A protein and the small-molecule ligand that binds it are described below.
Small molecule (SMILES): CN(C(=O)c1c(F)cccc1Cl)c1ccc(-c2cc(C(N)=O)ccc2Cl)cc1OCC(F)(F)F

Binding-site contacts:
Ligand atom F contacts residue ILE138 of chain 1.D at 2.8 Å.
Ligand atom C3 contacts residue HIS61 of chain 1.D at 3.9 Å.
Ligand atom O2 contacts residue GLU117 of chain 1.D at 3.4 Å (salt-bridge).
Ligand atom O contacts residue HIS217 of chain 1.D at 2.5 Å (h-bond).
Ligand atom C18 contacts residue HIS61 of chain 1.D at 3.6 Å.
Ligand atom F contacts residue HIS217 of chain 1.D at 3.6 Å.
Ligand atom F2 contacts residue PHE126 of chain 1.D at 3.5 Å.
Ligand atom O2 contacts residue HIS61 of chain 1.D at 3.4 Å.
Ligand atom C4 contacts residue CYS58 of chain 1.D at 3.6 Å (hydrophobic).
Ligand atom C10 contacts residue ILE135 of chain 1.D at 3.6 Å (hydrophobic).
Ligand atom C1 contacts residue HIS61 of chain 1.D at 3.5 Å.
Ligand atom C8 contacts residue HIS217 of chain 1.D at 3.4 Å.
Ligand atom C16 contacts residue MET103 of chain 1.D at 3.8 Å (hydrophobic).
Ligand atom C9 contacts residue ILE135 of chain 1.D at 3.9 Å (hydrophobic).
Ligand atom F2 contacts residue PHE139 of chain 1.D at 3.5 Å.
Ligand atom C20 contacts residue GLU117 of chain 1.D at 3.8 Å.
Ligand atom O1 contacts residue PHE126 of chain 1.D at 3.9 Å.
Ligand atom C10 contacts residue LEU134 of chain 1.D at 3.4 Å (hydrophobic).
Ligand atom N1 contacts residue GLU117 of chain 1.D at 3.6 Å.
Ligand atom N1 contacts residue PHE115 of chain 1.D at 3.5 Å.
Ligand atom F3 contacts residue PHE139 of chain 1.D at 3.4 Å.
Ligand atom C7 contacts residue HIS217 of chain 1.D at 3.4 Å.
Ligand atom CL1 contacts residue TRP55 of chain 1.D at 3.8 Å.
Ligand atom C9 contacts residue HIS217 of chain 1.D at 3.6 Å.
Ligand atom C15 contacts residue PHE126 of chain 1.D at 3.5 Å (hydrophobic).
Ligand atom C17 contacts residue PHE116 of chain 1.D at 4.0 Å (hydrophobic).
Ligand atom C11 contacts residue LEU134 of chain 1.D at 3.3 Å (hydrophobic).
Ligand atom C6 contacts residue CYS58 of chain 1.D at 3.6 Å (hydrophobic).
Ligand atom C19 contacts residue HIS61 of chain 1.D at 3.9 Å.
Ligand atom C contacts residue HIS61 of chain 1.D at 3.8 Å.
Ligand atom C3 contacts residue CYS58 of chain 1.D at 3.7 Å (hydrophobic).
Ligand atom F3 contacts residue MET103 of chain 1.D at 3.1 Å.
Ligand atom C9 contacts residue ILE138 of chain 1.D at 3.8 Å (hydrophobic).
Ligand atom C22 contacts residue GLN24 of chain 1.D at 3.9 Å.
Ligand atom F2 contacts residue ILE135 of chain 1.D at 3.8 Å.
Ligand atom CL contacts residue ALA65 of chain 1.D at 3.9 Å.
Ligand atom F1 contacts residue ILE138 of chain 1.D at 3.8 Å.
Ligand atom F3 contacts residue VAL114 of chain 1.D at 3.7 Å.
Ligand atom F1 contacts residue MET103 of chain 1.D at 3.4 Å.
Ligand atom C18 contacts residue PHE116 of chain 1.D at 3.6 Å (hydrophobic).

Sequence of chain 1.D:
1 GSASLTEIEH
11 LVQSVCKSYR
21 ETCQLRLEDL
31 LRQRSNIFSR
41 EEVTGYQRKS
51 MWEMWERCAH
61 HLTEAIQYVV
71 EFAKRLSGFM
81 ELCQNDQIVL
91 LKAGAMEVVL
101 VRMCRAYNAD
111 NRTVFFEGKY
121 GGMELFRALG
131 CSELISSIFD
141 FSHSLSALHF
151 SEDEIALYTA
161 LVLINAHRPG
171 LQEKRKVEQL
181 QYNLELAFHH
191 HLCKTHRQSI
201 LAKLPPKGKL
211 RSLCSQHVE